Binding-site contacts:
Ligand atom C8 contacts residue ARG628 of chain 1.G at 3.5 Å.
Ligand atom C1 contacts residue MET108 of chain 1.H at 3.0 Å (hydrophobic).
Ligand atom C1 contacts residue HIS110 of chain 1.H at 3.5 Å.
Ligand atom N1 contacts residue MET108 of chain 1.H at 2.8 Å (h-bond).
Ligand atom C10 contacts residue ARG628 of chain 1.G at 3.3 Å.
Ligand atom C13 contacts residue ILE25 of chain 1.H at 3.9 Å (hydrophobic).
Ligand atom N4 contacts residue ALA46 of chain 1.H at 3.9 Å.
Ligand atom C5 contacts residue LEU158 of chain 1.H at 3.7 Å (hydrophobic).
Ligand atom N4 contacts residue GLU106 of chain 1.H at 3.7 Å.
Ligand atom C18 contacts residue ASP111 of chain 1.H at 3.7 Å.
Ligand atom N4 contacts residue LEU158 of chain 1.H at 3.8 Å.
Ligand atom C7 contacts residue MET108 of chain 1.H at 3.9 Å (hydrophobic).
Ligand atom CL1 contacts residue ARG647 of chain 1.G at 3.7 Å.
Ligand atom C15 contacts residue LEU158 of chain 1.H at 3.6 Å (hydrophobic).
Ligand atom N8 contacts residue MET108 of chain 1.H at 3.8 Å.
Ligand atom N8 contacts residue ASP109 of chain 1.H at 3.5 Å (salt-bridge).
Ligand atom C17 contacts residue ASP111 of chain 1.H at 3.6 Å.
Ligand atom C11 contacts residue ARG628 of chain 1.G at 3.6 Å.
Ligand atom N5 contacts residue LEU158 of chain 1.H at 3.5 Å.
Ligand atom C7 contacts residue ASP109 of chain 1.H at 3.8 Å.
Ligand atom C15 contacts residue ALA168 of chain 1.H at 3.8 Å (hydrophobic).
Ligand atom C13 contacts residue ILE609 of chain 1.G at 3.7 Å (hydrophobic).
Ligand atom C6 contacts residue GLU106 of chain 1.H at 3.3 Å.
Ligand atom C13 contacts residue TYR107 of chain 1.H at 3.5 Å (hydrophobic).
Ligand atom C9 contacts residue TYR107 of chain 1.H at 3.4 Å (hydrophobic).
Ligand atom CL2 contacts residue ASN607 of chain 1.G at 3.0 Å.
Ligand atom C6 contacts residue ALA46 of chain 1.H at 3.6 Å (hydrophobic).
Ligand atom C4 contacts residue LEU158 of chain 1.H at 3.6 Å (hydrophobic).
Ligand atom N4 contacts residue MET108 of chain 1.H at 3.3 Å (h-bond).
Ligand atom CL2 contacts residue ASN608 of chain 1.G at 3.8 Å.
Ligand atom C16 contacts residue LYS48 of chain 1.H at 3.5 Å.
Ligand atom C12 contacts residue ILE25 of chain 1.H at 3.8 Å (hydrophobic).
Ligand atom CL1 contacts residue ARG628 of chain 1.G at 3.6 Å.
Ligand atom N8 contacts residue TYR107 of chain 1.H at 2.8 Å (h-bond).
Ligand atom C16 contacts residue VAL33 of chain 1.H at 3.8 Å (hydrophobic).
Ligand atom N7 contacts residue ARG628 of chain 1.G at 3.3 Å (salt-bridge).
Ligand atom C10 contacts residue ILE25 of chain 1.H at 3.6 Å (hydrophobic).
Ligand atom N1 contacts residue TYR107 of chain 1.H at 3.8 Å.
Ligand atom C1 contacts residue ASP109 of chain 1.H at 3.7 Å.
Ligand atom C6 contacts residue LEU158 of chain 1.H at 3.6 Å (hydrophobic).

A small-molecule ligand and the protein it binds are described below.
Small molecule (SMILES): CC(C)n1cnc2c(NCc3nc4cc(Cl)c(Cl)cc4[nH]3)nc(N3CCOCC3)nc21

Sequence of chain 1.G:
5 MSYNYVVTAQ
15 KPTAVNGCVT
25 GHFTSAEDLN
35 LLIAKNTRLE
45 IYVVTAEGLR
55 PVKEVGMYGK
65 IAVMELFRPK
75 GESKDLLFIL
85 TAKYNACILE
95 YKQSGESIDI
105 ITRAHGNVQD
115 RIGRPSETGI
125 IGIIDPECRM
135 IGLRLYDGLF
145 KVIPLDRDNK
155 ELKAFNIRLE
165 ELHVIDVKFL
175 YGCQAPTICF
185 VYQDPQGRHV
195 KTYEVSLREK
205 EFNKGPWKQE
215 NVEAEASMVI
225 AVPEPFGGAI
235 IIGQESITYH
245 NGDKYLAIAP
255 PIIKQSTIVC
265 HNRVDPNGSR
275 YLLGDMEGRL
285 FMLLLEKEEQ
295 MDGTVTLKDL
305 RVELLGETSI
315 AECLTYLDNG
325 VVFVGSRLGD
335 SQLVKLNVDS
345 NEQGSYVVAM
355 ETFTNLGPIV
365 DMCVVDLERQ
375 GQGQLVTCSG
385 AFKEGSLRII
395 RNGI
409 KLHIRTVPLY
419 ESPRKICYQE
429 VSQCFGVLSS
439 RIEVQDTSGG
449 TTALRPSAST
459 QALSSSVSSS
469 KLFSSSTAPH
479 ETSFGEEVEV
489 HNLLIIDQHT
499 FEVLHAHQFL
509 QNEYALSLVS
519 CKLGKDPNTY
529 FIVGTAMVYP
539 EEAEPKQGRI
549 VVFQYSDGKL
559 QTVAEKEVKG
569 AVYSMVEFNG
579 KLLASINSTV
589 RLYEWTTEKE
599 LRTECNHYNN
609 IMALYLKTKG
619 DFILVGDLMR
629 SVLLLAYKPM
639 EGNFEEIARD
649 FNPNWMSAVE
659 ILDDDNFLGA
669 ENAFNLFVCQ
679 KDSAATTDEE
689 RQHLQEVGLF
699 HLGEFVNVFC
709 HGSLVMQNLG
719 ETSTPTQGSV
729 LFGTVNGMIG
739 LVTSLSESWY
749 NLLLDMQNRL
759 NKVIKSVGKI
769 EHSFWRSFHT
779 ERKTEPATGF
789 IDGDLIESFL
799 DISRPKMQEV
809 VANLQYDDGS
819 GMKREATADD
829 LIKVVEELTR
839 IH

Sequence of chain 1.H:
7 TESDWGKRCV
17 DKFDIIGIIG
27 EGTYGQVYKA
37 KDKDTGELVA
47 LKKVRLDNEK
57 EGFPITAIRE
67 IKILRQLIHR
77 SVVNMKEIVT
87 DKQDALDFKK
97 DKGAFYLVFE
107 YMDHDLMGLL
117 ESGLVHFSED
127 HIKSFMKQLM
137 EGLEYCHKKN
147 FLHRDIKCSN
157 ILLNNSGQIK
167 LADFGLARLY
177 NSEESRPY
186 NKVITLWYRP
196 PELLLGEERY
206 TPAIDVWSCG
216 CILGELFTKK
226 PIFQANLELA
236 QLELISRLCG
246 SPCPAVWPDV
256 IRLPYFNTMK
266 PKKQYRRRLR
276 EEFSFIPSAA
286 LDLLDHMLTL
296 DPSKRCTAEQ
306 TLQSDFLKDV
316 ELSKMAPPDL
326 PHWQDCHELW